Sequence of chain 1.C:
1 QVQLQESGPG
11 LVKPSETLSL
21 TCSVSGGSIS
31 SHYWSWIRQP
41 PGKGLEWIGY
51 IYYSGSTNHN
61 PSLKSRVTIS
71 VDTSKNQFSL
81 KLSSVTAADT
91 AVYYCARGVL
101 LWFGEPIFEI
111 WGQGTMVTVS

Binding-site contacts:
Ligand atom C3 contacts residue GLU105 of chain 1.C at 4.2 Å.
Ligand atom C8 contacts residue LEU100 of chain 1.C at 4.2 Å (hydrophobic).
Ligand atom N2 contacts residue LEU100 of chain 1.C at 4.3 Å.
Ligand atom C8 contacts residue GLU105 of chain 1.C at 4.3 Å.
Ligand atom N2 contacts residue GLY104 of chain 1.C at 3.7 Å.
Ligand atom C8 contacts residue TYR50 of chain 1.C at 3.4 Å (hydrophobic).
Ligand atom C1 contacts residue GLY104 of chain 1.C at 4.4 Å.
Ligand atom O7 contacts residue ASN58 of chain 1.C at 4.2 Å.
Ligand atom N2 contacts residue ASN313 of chain 1.A at 2.9 Å (h-bond).
Ligand atom C6 contacts residue GLU1 of chain 1.D at 3.8 Å.
Ligand atom C6 contacts residue ASN93 of chain 1.D at 3.7 Å.
Ligand atom C2 contacts residue GLY104 of chain 1.C at 4.3 Å.
Ligand atom O6 contacts residue GLU1 of chain 1.D at 3.1 Å.
Ligand atom C7 contacts residue TYR50 of chain 1.C at 3.8 Å (hydrophobic).
Ligand atom O7 contacts residue TYR50 of chain 1.C at 3.7 Å.
Ligand atom C1 contacts residue ASN313 of chain 1.A at 1.4 Å.
Ligand atom C6 contacts residue THR315 of chain 1.A at 3.3 Å.
Ligand atom C4 contacts residue ASN313 of chain 1.A at 4.3 Å.
Ligand atom O5 contacts residue TRP94 of chain 1.D at 4.2 Å.
Ligand atom O6 contacts residue ASN58 of chain 1.C at 4.0 Å.
Ligand atom O2 contacts residue GLU1 of chain 1.D at 4.3 Å.
Ligand atom C7 contacts residue TYR33 of chain 1.C at 4.2 Å (hydrophobic).
Ligand atom C3 contacts residue GLY104 of chain 1.C at 4.2 Å.
Ligand atom C7 contacts residue ASN313 of chain 1.A at 4.1 Å.
Ligand atom O3 contacts residue GLU105 of chain 1.C at 3.9 Å.
Ligand atom O6 contacts residue LYS64 of chain 1.C at 3.2 Å.
Ligand atom C8 contacts residue TRP94 of chain 1.D at 4.4 Å (hydrophobic).
Ligand atom C5 contacts residue ASN313 of chain 1.A at 3.5 Å.
Ligand atom C2 contacts residue ASN313 of chain 1.A at 2.5 Å.
Ligand atom C8 contacts residue ASN93 of chain 1.D at 4.0 Å.
Ligand atom C6 contacts residue TRP94 of chain 1.D at 4.0 Å (hydrophobic).
Ligand atom C3 contacts residue ASN313 of chain 1.A at 3.8 Å.
Ligand atom C8 contacts residue TYR33 of chain 1.C at 3.4 Å (hydrophobic).
Ligand atom C6 contacts residue LYS64 of chain 1.C at 3.9 Å.
Ligand atom O5 contacts residue ASN313 of chain 1.A at 2.4 Å (h-bond).
Ligand atom O6 contacts residue PRO95 of chain 1.D at 3.9 Å.
Ligand atom O4 contacts residue ILE411 of chain 1.A at 3.6 Å.
Ligand atom O6 contacts residue TRP94 of chain 1.D at 4.3 Å.
Ligand atom O6 contacts residue ASN93 of chain 1.D at 3.6 Å (h-bond).
Ligand atom C6 contacts residue ASN313 of chain 1.A at 4.1 Å.

A protein and the small-molecule ligand that binds it are described below.
Small molecule (SMILES): CC(=O)N[C@H]1[C@H](O[C@H]2[C@H](O)[C@@H](NC(C)=O)CO[C@@H]2CO[C@@H]2O[C@@H](C)[C@@H](O)[C@@H](O)[C@@H]2O)O[C@H](CO)[C@@H](O[C@@H]2O[C@H](CO[C@H]3O[C@H](CO)[C@@H](O)[C@H](O[C@H]4O[C@H](CO)[C@@H](O)[C@H](O)[C@@H]4O)[C@@H]3O[C@H]3O[C@H](CO)[C@@H](O)[C@H](O)[C@@H]3O)[C@@H](O)[C@H](O[C@H]3O[C@H](CO)[C@@H](O)[C@H](O[C@H]4O[C@H](CO)[C@@H](O)[C@H](O)[C@@H]4O)[C@@H]3O)[C@@H]2O)[C@@H]1O

Sequence of chain 1.A:
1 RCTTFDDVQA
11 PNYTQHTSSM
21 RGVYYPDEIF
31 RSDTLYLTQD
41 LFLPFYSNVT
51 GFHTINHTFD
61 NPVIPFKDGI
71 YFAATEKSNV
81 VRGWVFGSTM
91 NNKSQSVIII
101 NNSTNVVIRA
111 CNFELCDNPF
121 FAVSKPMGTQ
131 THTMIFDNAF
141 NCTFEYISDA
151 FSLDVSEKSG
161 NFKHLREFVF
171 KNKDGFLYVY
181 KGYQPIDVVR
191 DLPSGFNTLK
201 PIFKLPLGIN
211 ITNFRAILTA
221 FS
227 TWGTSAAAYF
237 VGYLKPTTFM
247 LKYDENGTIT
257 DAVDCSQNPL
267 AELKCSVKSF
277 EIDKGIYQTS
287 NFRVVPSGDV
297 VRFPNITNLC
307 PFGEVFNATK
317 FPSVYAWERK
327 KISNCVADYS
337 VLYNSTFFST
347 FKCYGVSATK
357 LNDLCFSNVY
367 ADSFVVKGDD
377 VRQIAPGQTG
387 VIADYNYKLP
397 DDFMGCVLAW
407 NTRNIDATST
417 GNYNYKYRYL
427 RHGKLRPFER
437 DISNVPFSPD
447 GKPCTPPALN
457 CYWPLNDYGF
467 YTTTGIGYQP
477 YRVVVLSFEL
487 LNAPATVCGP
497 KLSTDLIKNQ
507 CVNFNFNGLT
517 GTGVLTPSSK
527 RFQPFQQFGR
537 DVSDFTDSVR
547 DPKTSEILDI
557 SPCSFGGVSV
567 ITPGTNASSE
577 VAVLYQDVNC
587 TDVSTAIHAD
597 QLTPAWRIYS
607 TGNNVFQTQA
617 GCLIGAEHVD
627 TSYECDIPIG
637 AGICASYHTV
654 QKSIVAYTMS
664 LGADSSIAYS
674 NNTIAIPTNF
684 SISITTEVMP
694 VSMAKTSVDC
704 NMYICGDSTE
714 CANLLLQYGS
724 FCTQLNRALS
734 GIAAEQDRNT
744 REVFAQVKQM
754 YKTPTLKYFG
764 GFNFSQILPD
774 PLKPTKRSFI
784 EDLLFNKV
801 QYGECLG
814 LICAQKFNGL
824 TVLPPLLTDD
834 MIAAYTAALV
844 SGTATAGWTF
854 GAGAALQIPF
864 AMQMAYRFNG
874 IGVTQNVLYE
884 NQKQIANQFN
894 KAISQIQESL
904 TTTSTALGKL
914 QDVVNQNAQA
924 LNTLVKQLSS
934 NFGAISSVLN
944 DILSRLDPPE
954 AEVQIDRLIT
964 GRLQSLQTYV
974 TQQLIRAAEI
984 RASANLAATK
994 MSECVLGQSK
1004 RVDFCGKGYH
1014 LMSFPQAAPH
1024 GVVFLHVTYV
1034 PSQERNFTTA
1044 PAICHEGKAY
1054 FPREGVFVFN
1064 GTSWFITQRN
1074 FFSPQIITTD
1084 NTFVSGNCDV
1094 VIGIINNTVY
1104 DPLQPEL

Sequence of chain 1.D:
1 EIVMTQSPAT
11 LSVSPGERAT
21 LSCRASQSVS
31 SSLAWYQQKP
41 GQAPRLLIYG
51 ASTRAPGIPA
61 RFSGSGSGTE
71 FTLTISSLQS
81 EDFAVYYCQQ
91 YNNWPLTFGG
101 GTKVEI